Binding-site contacts:
Ligand atom O2 contacts residue PHE50 of chain 1.C at 4.2 Å.
Ligand atom O5 contacts residue PHE78 of chain 1.C at 3.6 Å.
Ligand atom N1 contacts residue TRP80 of chain 1.C at 3.1 Å.
Ligand atom C5 contacts residue ASN51 of chain 1.C at 3.7 Å.
Ligand atom O3 contacts residue PHE57 of chain 1.C at 4.2 Å.
Ligand atom C4 contacts residue TRP86 of chain 1.C at 3.9 Å (hydrophobic).
Ligand atom N1 contacts residue SER79 of chain 1.C at 4.3 Å.
Ligand atom C2 contacts residue PHE78 of chain 1.C at 3.6 Å (hydrophobic).
Ligand atom O1 contacts residue TRP86 of chain 1.C at 3.6 Å.
Ligand atom C9 contacts residue ASN51 of chain 1.C at 4.3 Å.
Ligand atom C3 contacts residue PHE78 of chain 1.C at 3.6 Å (hydrophobic).
Ligand atom C4 contacts residue TRP100 of chain 1.C at 3.7 Å (hydrophobic).
Ligand atom O4 contacts residue TRP86 of chain 1.C at 3.2 Å.
Ligand atom C3 contacts residue SER79 of chain 1.C at 4.2 Å.
Ligand atom C3 contacts residue TRP86 of chain 1.C at 4.0 Å (hydrophobic).
Ligand atom N2 contacts residue TRP100 of chain 1.C at 4.0 Å.
Ligand atom O6 contacts residue TRP86 of chain 1.C at 4.1 Å.
Ligand atom O4 contacts residue PHE78 of chain 1.C at 3.8 Å.
Ligand atom C3 contacts residue TYR102 of chain 1.C at 3.7 Å (hydrophobic).
Ligand atom O2 contacts residue TRP80 of chain 1.C at 3.2 Å.
Ligand atom O1 contacts residue PHE78 of chain 1.C at 3.9 Å.
Ligand atom O2 contacts residue ASN51 of chain 1.C at 3.5 Å.
Ligand atom O4 contacts residue GLU77 of chain 1.C at 3.8 Å.
Ligand atom N3 contacts residue TRP86 of chain 1.C at 4.2 Å.
Ligand atom O1 contacts residue SER79 of chain 1.C at 3.6 Å.
Ligand atom O2 contacts residue PRO52 of chain 1.C at 3.4 Å.
Ligand atom N1 contacts residue PHE78 of chain 1.C at 2.8 Å (h-bond).
Ligand atom C5 contacts residue TRP100 of chain 1.C at 4.1 Å (hydrophobic).
Ligand atom O3 contacts residue TRP80 of chain 1.C at 4.0 Å.
Ligand atom O3 contacts residue TRP100 of chain 1.C at 3.9 Å.
Ligand atom O1 contacts residue TYR102 of chain 1.C at 2.8 Å (h-bond).
Ligand atom C8 contacts residue TRP86 of chain 1.C at 4.1 Å (hydrophobic).
Ligand atom O2 contacts residue PHE78 of chain 1.C at 3.7 Å.
Ligand atom C1 contacts residue TRP100 of chain 1.C at 3.7 Å (hydrophobic).
Ligand atom O1 contacts residue TRP80 of chain 1.C at 3.5 Å (h-bond).
Ligand atom O5 contacts residue TRP86 of chain 1.C at 4.0 Å.
Ligand atom C2 contacts residue TRP80 of chain 1.C at 3.2 Å (hydrophobic).
Ligand atom O3 contacts residue ASN51 of chain 1.C at 3.1 Å.
Ligand atom C3 contacts residue TRP80 of chain 1.C at 3.7 Å (hydrophobic).
Ligand atom C1 contacts residue TRP80 of chain 1.C at 3.7 Å (hydrophobic).

This protein binds this small molecule.
Small molecule (SMILES): O=C1C[C@H](N2C(=O)c3cccc([N+](=O)[O-])c3C2=O)C(=O)N1

Sequence of chain 1.C:
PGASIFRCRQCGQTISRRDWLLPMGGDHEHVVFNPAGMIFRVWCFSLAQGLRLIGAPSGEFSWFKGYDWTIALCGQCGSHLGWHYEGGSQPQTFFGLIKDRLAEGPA